Binding-site contacts:
Ligand atom C5 contacts residue MET113 of chain 1.A at 3.6 Å (hydrophobic).
Ligand atom C2 contacts residue MET113 of chain 1.A at 3.9 Å (hydrophobic).
Ligand atom N contacts residue LYS109 of chain 1.A at 4.1 Å.
Ligand atom C1 contacts residue LYS109 of chain 1.A at 3.8 Å.
Ligand atom C1 contacts residue MET113 of chain 1.A at 3.9 Å (hydrophobic).
Ligand atom C contacts residue PHE110 of chain 1.A at 3.7 Å (hydrophobic).
Ligand atom C1 contacts residue PHE110 of chain 1.A at 3.6 Å (hydrophobic).
Ligand atom N contacts residue PHE110 of chain 1.A at 3.8 Å.
Ligand atom N1 contacts residue MET113 of chain 1.A at 3.0 Å.
Ligand atom C6 contacts residue MET113 of chain 1.A at 3.0 Å (hydrophobic).
Ligand atom C contacts residue LYS109 of chain 1.A at 3.0 Å.
Ligand atom C4 contacts residue MET113 of chain 1.A at 3.4 Å (hydrophobic).
Ligand atom N1 contacts residue PRO111 of chain 1.A at 4.3 Å.
Ligand atom C7 contacts residue PHE110 of chain 1.A at 4.1 Å (hydrophobic).
Ligand atom C3 contacts residue PRO111 of chain 1.A at 3.4 Å (hydrophobic).
Ligand atom C7 contacts residue MET113 of chain 1.A at 3.5 Å (hydrophobic).
Ligand atom C3 contacts residue MET113 of chain 1.A at 3.5 Å (hydrophobic).
Ligand atom C2 contacts residue PHE110 of chain 1.A at 3.5 Å (hydrophobic).
Ligand atom C2 contacts residue PRO111 of chain 1.A at 3.8 Å (hydrophobic).
Ligand atom N2 contacts residue MET113 of chain 1.A at 3.4 Å.
Ligand atom C3 contacts residue PHE110 of chain 1.A at 4.0 Å (hydrophobic).
Ligand atom C2 contacts residue LYS109 of chain 1.A at 3.6 Å.

Sequence of chain 1.A:
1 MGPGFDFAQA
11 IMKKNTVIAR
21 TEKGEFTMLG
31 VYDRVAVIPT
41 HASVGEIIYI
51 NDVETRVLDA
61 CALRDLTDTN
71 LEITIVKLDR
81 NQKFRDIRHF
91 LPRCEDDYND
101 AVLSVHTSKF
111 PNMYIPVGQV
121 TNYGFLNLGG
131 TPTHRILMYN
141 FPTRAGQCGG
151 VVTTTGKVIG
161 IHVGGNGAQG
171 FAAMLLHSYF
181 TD

This small molecule binds to this protein.
Small molecule (SMILES): NCc1ccn2ccnc2c1